Sequence of chain 2.A:
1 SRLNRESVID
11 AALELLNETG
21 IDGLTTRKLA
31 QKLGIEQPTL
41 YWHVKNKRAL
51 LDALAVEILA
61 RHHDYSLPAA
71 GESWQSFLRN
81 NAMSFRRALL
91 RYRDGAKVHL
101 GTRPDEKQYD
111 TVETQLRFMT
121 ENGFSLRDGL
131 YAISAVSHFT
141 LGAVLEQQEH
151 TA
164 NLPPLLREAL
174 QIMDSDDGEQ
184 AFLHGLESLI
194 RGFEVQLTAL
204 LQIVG

The protein below binds the small molecule below.
Small molecule (SMILES): Cc1c2c(c(O)c3c(O)cccc13)C(=O)[C@]1(O)C(=O)C(C(N)=O)=C(O)[C@@H](N(C)C)[C@@H]1C2

Binding-site contacts:
Ligand atom C12 contacts residue K1 of chain 2.C at 3.8 Å.
Ligand atom C9 contacts residue MET176 of chain 1.A at 3.2 Å (hydrophobic).
Ligand atom C11 contacts residue K1 of chain 2.C at 3.7 Å.
Ligand atom O10 contacts residue ARG103 of chain 2.A at 3.4 Å.
Ligand atom C10 contacts residue PRO104 of chain 2.A at 3.5 Å (hydrophobic).
Ligand atom C9 contacts residue LEU173 of chain 1.A at 3.7 Å (hydrophobic).
Ligand atom O11 contacts residue K1 of chain 2.C at 2.6 Å.
Ligand atom O21 contacts residue HIS63 of chain 2.A at 3.0 Å (h-bond).
Ligand atom O3 contacts residue HIS63 of chain 2.A at 2.7 Å (h-bond).
Ligand atom C4 contacts residue GLN115 of chain 2.A at 3.4 Å.
Ligand atom C21 contacts residue HIS63 of chain 2.A at 3.7 Å.
Ligand atom N4 contacts residue SER137 of chain 2.A at 3.6 Å (h-bond).
Ligand atom C1A contacts residue PRO104 of chain 2.A at 3.7 Å (hydrophobic).
Ligand atom C5 contacts residue GLN115 of chain 2.A at 3.3 Å.
Ligand atom C43 contacts residue PHE85 of chain 2.A at 3.4 Å (hydrophobic).
Ligand atom O21 contacts residue GLN115 of chain 2.A at 3.3 Å (h-bond).
Ligand atom C42 contacts residue SER137 of chain 2.A at 3.4 Å.
Ligand atom O10 contacts residue MET176 of chain 1.A at 3.8 Å.
Ligand atom C4 contacts residue ASN81 of chain 2.A at 3.7 Å.
Ligand atom O11 contacts residue THR102 of chain 2.A at 3.7 Å.
Ligand atom C3 contacts residue HIS63 of chain 2.A at 3.6 Å.
Ligand atom O3 contacts residue ASN81 of chain 2.A at 2.8 Å (h-bond).
Ligand atom O21 contacts residue SER66 of chain 2.A at 3.4 Å.
Ligand atom C42 contacts residue ASN81 of chain 2.A at 2.9 Å.
Ligand atom C10 contacts residue MET176 of chain 1.A at 3.8 Å (hydrophobic).
Ligand atom O12 contacts residue K1 of chain 2.C at 2.8 Å.
Ligand atom C8 contacts residue MET176 of chain 1.A at 3.4 Å (hydrophobic).
Ligand atom N4 contacts residue ASN81 of chain 2.A at 3.0 Å (h-bond).
Ligand atom O1C contacts residue PHE85 of chain 2.A at 3.5 Å.
Ligand atom C43 contacts residue ASN81 of chain 2.A at 3.4 Å.
Ligand atom C43 contacts residue SER137 of chain 2.A at 3.6 Å.
Ligand atom O10 contacts residue PRO104 of chain 2.A at 3.5 Å.
Ligand atom O1 contacts residue VAL112 of chain 2.A at 3.6 Å.
Ligand atom O3 contacts residue GLN115 of chain 2.A at 3.2 Å (h-bond).
Ligand atom O12 contacts residue HIS99 of chain 2.A at 3.2 Å (h-bond).
Ligand atom C42 contacts residue ILE133 of chain 2.A at 3.8 Å (hydrophobic).
Ligand atom O10 contacts residue THR102 of chain 2.A at 3.6 Å.
Ligand atom C41 contacts residue SER137 of chain 2.A at 3.8 Å.
Ligand atom O21 contacts residue THR111 of chain 2.A at 3.6 Å.
Ligand atom C3 contacts residue GLN115 of chain 2.A at 3.5 Å.

Sequence of chain 1.A:
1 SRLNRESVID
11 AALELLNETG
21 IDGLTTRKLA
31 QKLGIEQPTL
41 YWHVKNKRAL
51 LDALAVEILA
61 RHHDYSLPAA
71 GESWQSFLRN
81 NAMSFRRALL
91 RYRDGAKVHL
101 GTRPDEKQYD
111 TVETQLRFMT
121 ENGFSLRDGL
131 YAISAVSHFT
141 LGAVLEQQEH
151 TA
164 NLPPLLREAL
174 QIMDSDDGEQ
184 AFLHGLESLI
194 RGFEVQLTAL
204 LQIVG